A small-molecule ligand and the protein it binds are described below.
Small molecule (SMILES): CC(C)[C@H](NC(=O)[C@@H](NC(=O)[C@@H](N)CCC(=O)O)[C@@H](C)O)C(=O)N[C@@H](CCCN=C(N)N)C(=O)N[C@@H](Cc1ccccc1)C(=O)N[C@@H](CCC(N)=O)C(=O)N[C@H](C=O)CO

Sequence of chain 1.A:
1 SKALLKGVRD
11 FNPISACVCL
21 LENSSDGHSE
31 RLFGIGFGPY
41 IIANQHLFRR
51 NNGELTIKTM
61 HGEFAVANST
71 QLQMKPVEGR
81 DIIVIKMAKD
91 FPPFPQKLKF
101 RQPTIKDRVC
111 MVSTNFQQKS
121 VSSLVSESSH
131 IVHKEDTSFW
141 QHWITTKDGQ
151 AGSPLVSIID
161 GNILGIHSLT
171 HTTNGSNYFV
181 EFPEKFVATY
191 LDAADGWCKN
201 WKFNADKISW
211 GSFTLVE

Binding-site contacts:
Ligand atom CD1 contacts residue HIS46 of chain 1.A at 3.5 Å.
Ligand atom OG contacts residue HIS46 of chain 1.A at 2.6 Å (h-bond).
Ligand atom O contacts residue LEU215 of chain 1.A at 3.5 Å.
Ligand atom CG contacts residue HIS46 of chain 1.A at 3.4 Å.
Ligand atom O contacts residue HIS171 of chain 1.A at 3.3 Å.
Ligand atom O contacts residue LEU169 of chain 1.A at 3.4 Å.
Ligand atom CZ contacts residue ASP148 of chain 1.A at 3.2 Å.
Ligand atom CB contacts residue HIS46 of chain 1.A at 3.5 Å.
Ligand atom OG contacts residue LEU32 of chain 1.A at 2.7 Å.
Ligand atom CB contacts residue HIS46 of chain 1.A at 3.5 Å.
Ligand atom O contacts residue VAL216 of chain 1.A at 2.8 Å (h-bond).
Ligand atom O contacts residue THR214 of chain 1.A at 3.6 Å (h-bond).
Ligand atom O contacts residue PHE213 of chain 1.A at 3.4 Å.
Ligand atom CA contacts residue SER168 of chain 1.A at 3.6 Å.
Ligand atom N contacts residue THR214 of chain 1.A at 3.0 Å (h-bond).
Ligand atom N contacts residue THR170 of chain 1.A at 2.8 Å (h-bond).
Ligand atom O contacts residue ARG49 of chain 1.A at 3.4 Å (salt-bridge).
Ligand atom O contacts residue THR170 of chain 1.A at 3.0 Å (h-bond).
Ligand atom NH1 contacts residue ASP148 of chain 1.A at 3.0 Å (salt-bridge).
Ligand atom CD2 contacts residue HIS46 of chain 1.A at 3.2 Å.
Ligand atom OG1 contacts residue THR172 of chain 1.A at 2.6 Å (h-bond).
Ligand atom CG contacts residue ASP148 of chain 1.A at 3.4 Å.
Ligand atom CA contacts residue THR214 of chain 1.A at 3.4 Å.
Ligand atom O contacts residue THR172 of chain 1.A at 2.9 Å (h-bond).
Ligand atom C contacts residue THR170 of chain 1.A at 3.6 Å.
Ligand atom NE2 contacts residue THR146 of chain 1.A at 3.6 Å (h-bond).
Ligand atom O contacts residue GLY149 of chain 1.A at 3.3 Å (h-bond).
Ligand atom OG contacts residue ALA151 of chain 1.A at 3.4 Å.
Ligand atom CE2 contacts residue ASP81 of chain 1.A at 3.5 Å.
Ligand atom OE1 contacts residue HIS167 of chain 1.A at 2.7 Å (h-bond).
Ligand atom NE2 contacts residue ASP148 of chain 1.A at 3.5 Å (salt-bridge).
Ligand atom CD contacts residue THR146 of chain 1.A at 3.3 Å.
Ligand atom N contacts residue SER168 of chain 1.A at 2.9 Å (h-bond).
Ligand atom CB contacts residue LEU32 of chain 1.A at 3.2 Å (hydrophobic).
Ligand atom NH2 contacts residue ASP148 of chain 1.A at 2.7 Å (salt-bridge).
Ligand atom CA contacts residue THR170 of chain 1.A at 3.3 Å.
Ligand atom OE1 contacts residue THR146 of chain 1.A at 2.6 Å (h-bond).
Ligand atom CB contacts residue THR172 of chain 1.A at 3.3 Å.
Ligand atom O contacts residue THR214 of chain 1.A at 2.8 Å (h-bond).
Ligand atom CG1 contacts residue PHE213 of chain 1.A at 3.5 Å (hydrophobic).